Binding-site contacts:
Ligand atom N7 contacts residue MET195 of chain 1.A at 3.3 Å (h-bond).
Ligand atom PB contacts residue MG1 of chain 1.D at 2.7 Å.
Ligand atom O3G contacts residue ARG198 of chain 1.A at 2.8 Å (salt-bridge).
Ligand atom O1A contacts residue HIS47 of chain 1.A at 3.3 Å (h-bond).
Ligand atom C3A contacts residue MG1 of chain 1.D at 2.9 Å.
Ligand atom O1G contacts residue ARG198 of chain 1.A at 2.9 Å (salt-bridge).
Ligand atom O2' contacts residue GLY158 of chain 1.A at 3.3 Å (h-bond).
Ligand atom O3B contacts residue MG1 of chain 1.D at 2.8 Å.
Ligand atom O3' contacts residue GLY158 of chain 1.A at 3.1 Å (h-bond).
Ligand atom O2B contacts residue ASP161 of chain 1.A at 3.5 Å (salt-bridge).
Ligand atom N3 contacts residue LEU50 of chain 1.A at 3.4 Å.
Ligand atom N6 contacts residue MET195 of chain 1.A at 2.9 Å (h-bond).
Ligand atom O2G contacts residue SER197 of chain 1.A at 3.2 Å.
Ligand atom C2' contacts residue ASP161 of chain 1.A at 3.2 Å.
Ligand atom O4' contacts residue LEU50 of chain 1.A at 3.6 Å.
Ligand atom PG contacts residue MG1 of chain 1.D at 2.9 Å.
Ligand atom N1 contacts residue VAL187 of chain 1.A at 2.8 Å (h-bond).
Ligand atom C3' contacts residue GOL1 of chain 1.G at 3.5 Å.
Ligand atom O1G contacts residue MG1 of chain 1.D at 1.9 Å.
Ligand atom O3B contacts residue SER197 of chain 1.A at 3.3 Å (h-bond).
Ligand atom N1 contacts residue THR186 of chain 1.A at 3.5 Å.
Ligand atom O1B contacts residue HIS47 of chain 1.A at 2.9 Å (h-bond).
Ligand atom N3 contacts residue GLY158 of chain 1.A at 3.4 Å.
Ligand atom O2A contacts residue GOL1 of chain 1.G at 2.8 Å (h-bond).
Ligand atom O3G contacts residue SER196 of chain 1.A at 2.5 Å (h-bond).
Ligand atom N6 contacts residue VAL187 of chain 1.A at 3.0 Å (h-bond).
Ligand atom C3A contacts residue TYR82 of chain 1.A at 3.1 Å (hydrophobic).
Ligand atom C8 contacts residue LYS160 of chain 1.A at 3.3 Å.
Ligand atom O2B contacts residue LYS160 of chain 1.A at 2.9 Å (salt-bridge).
Ligand atom N7 contacts residue LYS160 of chain 1.A at 2.9 Å (salt-bridge).
Ligand atom N7 contacts residue HIS44 of chain 1.A at 3.3 Å.
Ligand atom O5' contacts residue HIS47 of chain 1.A at 3.6 Å (h-bond).
Ligand atom C5' contacts residue GOL1 of chain 1.G at 3.4 Å.
Ligand atom O3' contacts residue PHE157 of chain 1.A at 3.5 Å.
Ligand atom O2G contacts residue TYR82 of chain 1.A at 2.9 Å (h-bond).
Ligand atom O1B contacts residue HIS44 of chain 1.A at 3.3 Å (h-bond).
Ligand atom O1A contacts residue MET40 of chain 1.A at 3.0 Å (h-bond).
Ligand atom O2B contacts residue MG1 of chain 1.D at 2.2 Å.
Ligand atom O2' contacts residue ASP161 of chain 1.A at 2.8 Å (salt-bridge).
Ligand atom O3G contacts residue SER197 of chain 1.A at 3.2 Å (h-bond).

Sequence of chain 1.A:
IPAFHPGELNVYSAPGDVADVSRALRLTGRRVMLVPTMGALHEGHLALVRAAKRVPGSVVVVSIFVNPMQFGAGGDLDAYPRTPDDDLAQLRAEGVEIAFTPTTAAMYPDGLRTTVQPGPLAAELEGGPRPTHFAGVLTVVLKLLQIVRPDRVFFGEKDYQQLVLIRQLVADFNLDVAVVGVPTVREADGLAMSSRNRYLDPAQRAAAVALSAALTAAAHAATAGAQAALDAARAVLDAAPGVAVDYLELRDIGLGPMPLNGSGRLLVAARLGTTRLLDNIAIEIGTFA

A small-molecule ligand and the protein it binds are described below.
Small molecule (SMILES): Nc1ncnc2c1ncn2[C@@H]1O[C@H](CO[P](=O)(O)C[P](=O)(O)OP(=O)(O)O)[C@@H](O)[C@H]1O